Sequence of chain 2.J:
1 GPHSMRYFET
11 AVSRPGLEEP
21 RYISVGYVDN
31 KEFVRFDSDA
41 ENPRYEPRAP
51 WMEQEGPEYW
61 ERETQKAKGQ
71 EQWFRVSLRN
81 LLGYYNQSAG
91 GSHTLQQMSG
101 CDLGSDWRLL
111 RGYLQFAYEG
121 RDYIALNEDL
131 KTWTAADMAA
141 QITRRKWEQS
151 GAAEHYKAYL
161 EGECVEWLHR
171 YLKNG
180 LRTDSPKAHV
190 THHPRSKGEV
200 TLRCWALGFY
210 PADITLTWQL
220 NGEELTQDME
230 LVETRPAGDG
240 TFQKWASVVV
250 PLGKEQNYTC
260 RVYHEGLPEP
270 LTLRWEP

The small molecule below binds the protein below.
Small molecule (SMILES): CC(C)C[C@H](NC(=O)[C@H](CC1=CN=C2C=CC=CC12)NC(=O)[C@H](CC(=O)O)NC(=O)[C@H](CCC(N)=O)NC(=O)[C@H](CC(N)=O)NC(=O)[C@H](CCCN=C(N)N)NC(=O)[C@H](CO)NC(=O)CNC(=O)[C@@H](N)CCC(=O)O)C(=O)O

Binding-site contacts:
Ligand atom O contacts residue TRP73 of chain 2.J at 3.0 Å (h-bond).
Ligand atom N contacts residue TYR7 of chain 2.J at 3.1 Å (h-bond).
Ligand atom C contacts residue TRP73 of chain 2.J at 3.4 Å (hydrophobic).
Ligand atom N contacts residue GLN70 of chain 2.J at 3.0 Å (h-bond).
Ligand atom CA contacts residue TYR171 of chain 2.J at 3.3 Å (hydrophobic).
Ligand atom ND2 contacts residue GLN97 of chain 2.J at 2.9 Å (h-bond).
Ligand atom C contacts residue TYR7 of chain 2.J at 3.0 Å (hydrophobic).
Ligand atom CA contacts residue TRP73 of chain 2.J at 3.3 Å (hydrophobic).
Ligand atom OE2 contacts residue TRP167 of chain 2.J at 2.4 Å (h-bond).
Ligand atom O contacts residue TYR7 of chain 2.J at 3.3 Å.
Ligand atom O contacts residue HIS155 of chain 2.J at 2.5 Å (h-bond).
Ligand atom NE2 contacts residue SER150 of chain 2.J at 2.7 Å (h-bond).
Ligand atom CD contacts residue LYS66 of chain 2.J at 3.3 Å.
Ligand atom NE2 contacts residue ALA152 of chain 2.J at 3.4 Å.
Ligand atom OD1 contacts residue GLN70 of chain 2.J at 3.1 Å (h-bond).
Ligand atom O contacts residue LYS66 of chain 2.J at 3.4 Å.
Ligand atom N contacts residue TYR156 of chain 2.J at 3.1 Å (h-bond).
Ligand atom O contacts residue TYR159 of chain 2.J at 2.7 Å (h-bond).
Ligand atom CD contacts residue TRP167 of chain 2.J at 3.2 Å (hydrophobic).
Ligand atom O contacts residue TYR84 of chain 2.J at 2.9 Å (h-bond).
Ligand atom CA contacts residue TYR156 of chain 2.J at 3.4 Å (hydrophobic).
Ligand atom OXT contacts residue ASN80 of chain 2.J at 3.3 Å (h-bond).
Ligand atom N contacts residue SER77 of chain 2.J at 3.1 Å (h-bond).
Ligand atom OXT contacts residue LYS146 of chain 2.J at 2.9 Å (salt-bridge).
Ligand atom CD2 contacts residue TRP147 of chain 2.J at 3.4 Å (hydrophobic).
Ligand atom O contacts residue TRP73 of chain 2.J at 3.2 Å (h-bond).
Ligand atom CG contacts residue GLN70 of chain 2.J at 3.3 Å.
Ligand atom CG contacts residue LYS66 of chain 2.J at 3.1 Å.
Ligand atom N contacts residue TYR171 of chain 2.J at 2.6 Å (h-bond).
Ligand atom N contacts residue TYR7 of chain 2.J at 2.8 Å (h-bond).
Ligand atom N contacts residue GLU63 of chain 2.J at 3.0 Å (salt-bridge).
Ligand atom ND2 contacts residue TRP73 of chain 2.J at 3.4 Å.
Ligand atom CE3 contacts residue TRP73 of chain 2.J at 3.3 Å (hydrophobic).
Ligand atom OD1 contacts residue GLN97 of chain 2.J at 3.0 Å (h-bond).
Ligand atom OD1 contacts residue LYS146 of chain 2.J at 3.4 Å.
Ligand atom O contacts residue THR143 of chain 2.J at 2.9 Å (h-bond).
Ligand atom O contacts residue TRP147 of chain 2.J at 2.6 Å (h-bond).
Ligand atom CB contacts residue TYR159 of chain 2.J at 3.2 Å (hydrophobic).
Ligand atom CA contacts residue TYR7 of chain 2.J at 2.9 Å (hydrophobic).
Ligand atom OXT contacts residue TYR84 of chain 2.J at 3.1 Å (h-bond).